Sequence of chain 1.D:
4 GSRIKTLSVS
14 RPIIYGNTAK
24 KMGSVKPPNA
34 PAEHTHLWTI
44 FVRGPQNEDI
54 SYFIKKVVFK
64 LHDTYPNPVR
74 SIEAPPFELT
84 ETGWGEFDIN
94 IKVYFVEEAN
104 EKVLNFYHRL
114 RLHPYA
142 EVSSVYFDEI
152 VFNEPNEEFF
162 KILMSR

Binding-site contacts:
Ligand atom CH contacts residue THR67 of chain 1.B at 3.7 Å.
Ligand atom CG contacts residue GLU89 of chain 1.B at 3.6 Å.
Ligand atom CA contacts residue GLU89 of chain 1.B at 3.0 Å.
Ligand atom N contacts residue HIS116 of chain 1.B at 3.6 Å.
Ligand atom CD contacts residue THR67 of chain 1.B at 3.7 Å.
Ligand atom NZ contacts residue THR67 of chain 1.B at 2.8 Å (h-bond).
Ligand atom CE contacts residue TRP87 of chain 1.B at 3.6 Å (hydrophobic).
Ligand atom O contacts residue PRO117 of chain 1.B at 3.5 Å.
Ligand atom CA contacts residue ASP66 of chain 1.D at 3.8 Å.
Ligand atom N contacts residue GLU89 of chain 1.B at 3.0 Å (salt-bridge).
Ligand atom CB contacts residue HIS116 of chain 1.B at 3.7 Å.
Ligand atom O contacts residue GLU89 of chain 1.B at 2.7 Å (salt-bridge).
Ligand atom CB contacts residue GLU89 of chain 1.B at 3.7 Å.
Ligand atom CA contacts residue SO41 of chain 1.N at 3.5 Å.
Ligand atom CH contacts residue TYR68 of chain 1.B at 3.5 Å (hydrophobic).
Ligand atom N contacts residue ASP66 of chain 1.D at 3.2 Å (salt-bridge).
Ligand atom CH contacts residue TRP87 of chain 1.B at 3.4 Å (hydrophobic).
Ligand atom OH contacts residue GLY88 of chain 1.B at 3.2 Å (h-bond).
Ligand atom C contacts residue GLY88 of chain 1.B at 3.8 Å.
Ligand atom OH contacts residue TYR68 of chain 1.B at 3.4 Å (h-bond).
Ligand atom CB contacts residue ASP66 of chain 1.D at 3.4 Å.
Ligand atom NZ contacts residue TRP87 of chain 1.B at 3.7 Å.
Ligand atom CH3 contacts residue THR67 of chain 1.B at 3.4 Å.
Ligand atom OH contacts residue TRP87 of chain 1.B at 2.5 Å (h-bond).
Ligand atom CD contacts residue TRP87 of chain 1.B at 3.3 Å (hydrophobic).
Ligand atom CA contacts residue TRP87 of chain 1.B at 3.7 Å (hydrophobic).
Ligand atom O contacts residue ASP66 of chain 1.D at 3.6 Å.
Ligand atom CH3 contacts residue TRP87 of chain 1.B at 3.8 Å (hydrophobic).
Ligand atom CD contacts residue HIS65 of chain 1.B at 3.6 Å.
Ligand atom CB contacts residue GLU89 of chain 1.B at 3.8 Å.
Ligand atom CH3 contacts residue TYR68 of chain 1.B at 3.3 Å (hydrophobic).
Ligand atom O contacts residue GLY88 of chain 1.B at 3.2 Å.
Ligand atom C contacts residue GLU89 of chain 1.B at 3.5 Å.
Ligand atom CB contacts residue SO41 of chain 1.N at 3.8 Å.
Ligand atom N contacts residue SO41 of chain 1.N at 2.6 Å (h-bond).
Ligand atom O contacts residue HIS116 of chain 1.B at 3.5 Å.
Ligand atom OH contacts residue GLY86 of chain 1.B at 3.2 Å.
Ligand atom CG contacts residue TRP87 of chain 1.B at 3.5 Å (hydrophobic).
Ligand atom CE contacts residue GLY88 of chain 1.B at 3.7 Å.
Ligand atom CB contacts residue HIS65 of chain 1.B at 3.6 Å.

This small molecule binds to this protein.
Small molecule (SMILES): CC(=O)NCCCC[C@H](N)C(=O)N[C@@H](CO)C(=O)N[C@@H](C)C(=O)N1CCC[C@H]1C(=O)N[C@@H](C)C=O

Sequence of chain 1.B:
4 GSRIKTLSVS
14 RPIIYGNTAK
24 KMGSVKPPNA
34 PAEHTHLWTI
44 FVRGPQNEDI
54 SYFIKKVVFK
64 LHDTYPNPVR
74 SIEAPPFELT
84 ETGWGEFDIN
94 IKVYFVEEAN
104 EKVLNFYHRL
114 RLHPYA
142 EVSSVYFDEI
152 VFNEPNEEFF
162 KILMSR